Binding-site contacts:
Ligand atom C3 contacts residue ASN82 of chain 1.E at 3.8 Å.
Ligand atom C1 contacts residue ASP65 of chain 1.E at 4.0 Å.
Ligand atom C5 contacts residue ASN82 of chain 1.E at 3.7 Å.
Ligand atom C7 contacts residue ASP65 of chain 1.E at 4.0 Å.
Ligand atom O7 contacts residue ASN82 of chain 1.E at 3.4 Å (h-bond).
Ligand atom O7 contacts residue ASP65 of chain 1.E at 3.2 Å (salt-bridge).
Ligand atom O5 contacts residue ASN82 of chain 1.E at 2.4 Å (h-bond).
Ligand atom C4 contacts residue ASN82 of chain 1.E at 4.2 Å.
Ligand atom N2 contacts residue ASP65 of chain 1.E at 4.3 Å.
Ligand atom C1 contacts residue ASN82 of chain 1.E at 1.4 Å.
Ligand atom C7 contacts residue ASN82 of chain 1.E at 3.5 Å.
Ligand atom O7 contacts residue ALA81 of chain 1.E at 4.0 Å.
Ligand atom C2 contacts residue ASN82 of chain 1.E at 2.4 Å.
Ligand atom C2 contacts residue ASP65 of chain 1.E at 3.8 Å.
Ligand atom N2 contacts residue ASN82 of chain 1.E at 2.9 Å (h-bond).
Ligand atom O5 contacts residue ASP65 of chain 1.E at 4.3 Å.

The small molecule below binds the protein below.
Small molecule (SMILES): CC(=O)N[C@@H]1[C@@H](O)[C@H](O)[C@@H](CO)O[C@H]1O

Sequence of chain 1.E:
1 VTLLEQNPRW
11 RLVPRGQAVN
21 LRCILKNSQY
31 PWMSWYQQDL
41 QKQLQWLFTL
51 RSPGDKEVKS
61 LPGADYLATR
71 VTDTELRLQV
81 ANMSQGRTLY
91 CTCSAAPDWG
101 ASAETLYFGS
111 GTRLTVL